A small-molecule ligand and the protein it binds are described below.
Small molecule (SMILES): CC(=O)N[C@@H]1[C@@H](O)[C@H](O)[C@@H](CO)O[C@H]1O

Sequence of chain 3.A:
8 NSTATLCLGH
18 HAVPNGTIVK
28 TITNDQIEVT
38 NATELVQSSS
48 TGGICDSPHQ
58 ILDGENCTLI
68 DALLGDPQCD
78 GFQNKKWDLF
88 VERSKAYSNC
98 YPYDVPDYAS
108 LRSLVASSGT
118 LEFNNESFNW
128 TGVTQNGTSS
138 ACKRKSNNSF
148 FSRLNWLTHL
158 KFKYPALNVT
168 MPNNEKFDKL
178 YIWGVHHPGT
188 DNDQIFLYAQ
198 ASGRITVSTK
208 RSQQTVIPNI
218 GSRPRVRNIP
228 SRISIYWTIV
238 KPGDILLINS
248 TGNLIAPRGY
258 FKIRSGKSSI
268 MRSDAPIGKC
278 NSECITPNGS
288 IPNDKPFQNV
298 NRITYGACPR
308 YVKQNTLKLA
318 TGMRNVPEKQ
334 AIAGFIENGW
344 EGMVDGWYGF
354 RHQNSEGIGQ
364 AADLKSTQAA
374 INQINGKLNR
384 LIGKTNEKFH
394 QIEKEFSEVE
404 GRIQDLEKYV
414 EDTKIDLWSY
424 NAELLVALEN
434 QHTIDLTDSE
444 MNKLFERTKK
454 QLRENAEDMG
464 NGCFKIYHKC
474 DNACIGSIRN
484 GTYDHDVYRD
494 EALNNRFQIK

Binding-site contacts:
Ligand atom N2 contacts residue ASN133 of chain 3.A at 3.1 Å (h-bond).
Ligand atom C8 contacts residue GLN132 of chain 3.A at 4.1 Å.
Ligand atom O7 contacts residue ASN133 of chain 3.A at 3.4 Å (h-bond).
Ligand atom C1 contacts residue ASN133 of chain 3.A at 1.4 Å.
Ligand atom C5 contacts residue ASN133 of chain 3.A at 3.6 Å.
Ligand atom O5 contacts residue ASN133 of chain 3.A at 2.2 Å (h-bond).
Ligand atom C3 contacts residue ASN133 of chain 3.A at 3.9 Å.
Ligand atom C2 contacts residue ASN133 of chain 3.A at 2.5 Å.
Ligand atom C4 contacts residue ASN133 of chain 3.A at 4.2 Å.
Ligand atom C7 contacts residue ASN133 of chain 3.A at 3.5 Å.
Ligand atom C7 contacts residue GLN132 of chain 3.A at 4.4 Å.
Ligand atom C1 contacts residue ARG255 of chain 3.A at 4.4 Å.
Ligand atom O6 contacts residue EPE1 of chain 3.J at 3.5 Å.